This protein binds this small molecule.
Small molecule (SMILES): N[C@@H](CS)C(=O)O

Sequence of chain 39.C:
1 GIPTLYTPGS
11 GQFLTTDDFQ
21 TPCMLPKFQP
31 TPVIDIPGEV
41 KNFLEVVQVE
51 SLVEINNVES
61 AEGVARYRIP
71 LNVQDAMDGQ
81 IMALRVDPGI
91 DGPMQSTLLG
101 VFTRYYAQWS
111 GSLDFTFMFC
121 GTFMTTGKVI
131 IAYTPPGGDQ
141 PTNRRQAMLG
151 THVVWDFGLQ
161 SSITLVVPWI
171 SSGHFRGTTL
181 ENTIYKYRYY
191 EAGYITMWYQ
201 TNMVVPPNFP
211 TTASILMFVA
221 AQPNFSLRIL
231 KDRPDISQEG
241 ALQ

Sequence of chain 39.A:
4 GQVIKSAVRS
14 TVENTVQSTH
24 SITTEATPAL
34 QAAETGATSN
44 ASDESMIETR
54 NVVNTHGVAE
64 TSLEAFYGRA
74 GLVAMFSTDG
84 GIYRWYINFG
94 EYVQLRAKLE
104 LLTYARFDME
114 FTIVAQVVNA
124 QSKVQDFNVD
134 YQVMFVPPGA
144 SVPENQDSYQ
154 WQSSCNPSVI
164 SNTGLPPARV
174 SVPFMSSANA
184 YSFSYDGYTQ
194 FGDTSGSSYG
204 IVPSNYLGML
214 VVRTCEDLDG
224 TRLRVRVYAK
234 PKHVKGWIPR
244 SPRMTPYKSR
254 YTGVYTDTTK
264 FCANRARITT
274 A

Binding-site contacts:
Ligand atom CB contacts residue ASP235 of chain 39.C at 2.8 Å.
Ligand atom C contacts residue ASP235 of chain 39.C at 4.3 Å.
Ligand atom N contacts residue THR248 of chain 39.A at 4.1 Å.
Ligand atom SG contacts residue ILE236 of chain 39.C at 4.3 Å.
Ligand atom CB contacts residue PRO249 of chain 39.A at 4.3 Å (hydrophobic).
Ligand atom CA contacts residue MET247 of chain 39.A at 4.2 Å (hydrophobic).
Ligand atom SG contacts residue MET247 of chain 39.A at 3.4 Å.
Ligand atom CA contacts residue GLY1 of chain 39.P at 2.4 Å.
Ligand atom O contacts residue ARG233 of chain 39.C at 4.1 Å.
Ligand atom N contacts residue PRO249 of chain 39.A at 3.5 Å.
Ligand atom CA contacts residue ASP235 of chain 39.C at 4.0 Å.
Ligand atom CB contacts residue THR248 of chain 39.A at 4.5 Å.
Ligand atom C contacts residue GLY1 of chain 39.P at 1.3 Å.
Ligand atom N contacts residue MET247 of chain 39.A at 3.8 Å.
Ligand atom C contacts residue MET247 of chain 39.A at 3.7 Å (hydrophobic).
Ligand atom O contacts residue MET247 of chain 39.A at 3.8 Å.
Ligand atom CB contacts residue GLY1 of chain 39.P at 3.7 Å.
Ligand atom SG contacts residue ASP235 of chain 39.C at 3.7 Å.
Ligand atom O contacts residue GLY1 of chain 39.P at 2.2 Å (h-bond).
Ligand atom O contacts residue ASP235 of chain 39.C at 3.4 Å.
Ligand atom SG contacts residue GLY1 of chain 39.P at 4.4 Å.
Ligand atom N contacts residue GLY1 of chain 39.P at 2.9 Å (h-bond).
Ligand atom SG contacts residue PRO249 of chain 39.A at 3.6 Å.
Ligand atom SG contacts residue THR248 of chain 39.A at 3.2 Å (h-bond).